Binding-site contacts:
Ligand atom F2 contacts residue CYS181 of chain 1.A at 3.6 Å.
Ligand atom O1 contacts residue VAL85 of chain 1.A at 3.7 Å.
Ligand atom O1 contacts residue ASP182 of chain 1.A at 3.0 Å (salt-bridge).
Ligand atom N3 contacts residue PHE183 of chain 1.A at 3.4 Å.
Ligand atom C16 contacts residue THR102 of chain 1.A at 3.6 Å.
Ligand atom C9 contacts residue PHE183 of chain 1.A at 3.5 Å (hydrophobic).
Ligand atom N2 contacts residue LEU171 of chain 1.A at 3.7 Å.
Ligand atom N2 contacts residue CYS105 of chain 1.A at 2.9 Å (h-bond).
Ligand atom N2 contacts residue GLU103 of chain 1.A at 3.7 Å.
Ligand atom C1 contacts residue CYS105 of chain 1.A at 3.6 Å (hydrophobic).
Ligand atom C19 contacts residue GLU71 of chain 1.A at 3.3 Å.
Ligand atom C4 contacts residue ALA52 of chain 1.A at 3.5 Å (hydrophobic).
Ligand atom C8 contacts residue VAL34 of chain 1.A at 3.5 Å (hydrophobic).
Ligand atom C4 contacts residue LEU171 of chain 1.A at 3.6 Å (hydrophobic).
Ligand atom C13 contacts residue GLU71 of chain 1.A at 3.2 Å.
Ligand atom C23 contacts residue ASP182 of chain 1.A at 3.6 Å.
Ligand atom C28 contacts residue ASP182 of chain 1.A at 3.5 Å.
Ligand atom C8 contacts residue PHE183 of chain 1.A at 3.5 Å (hydrophobic).
Ligand atom C4 contacts residue CYS105 of chain 1.A at 3.7 Å (hydrophobic).
Ligand atom C29 contacts residue GLU71 of chain 1.A at 3.6 Å.
Ligand atom N1 contacts residue ALA52 of chain 1.A at 3.3 Å.
Ligand atom C15 contacts residue THR102 of chain 1.A at 3.6 Å.
Ligand atom O1 contacts residue CYS181 of chain 1.A at 3.3 Å.
Ligand atom C29 contacts residue ASP182 of chain 1.A at 3.7 Å.
Ligand atom F1 contacts residue ILE180 of chain 1.A at 3.0 Å.
Ligand atom C1 contacts residue PHE104 of chain 1.A at 3.6 Å (hydrophobic).
Ligand atom C18 contacts residue GLU71 of chain 1.A at 3.5 Å.
Ligand atom N5 contacts residue GLU71 of chain 1.A at 2.9 Å (salt-bridge).
Ligand atom C14 contacts residue THR102 of chain 1.A at 3.5 Å.
Ligand atom C17 contacts residue ASP182 of chain 1.A at 3.6 Å.
Ligand atom F2 contacts residue HIS162 of chain 1.A at 3.3 Å.
Ligand atom C18 contacts residue ASP182 of chain 1.A at 3.7 Å.
Ligand atom C28 contacts residue GLY184 of chain 1.A at 3.8 Å.
Ligand atom C4 contacts residue GLU103 of chain 1.A at 3.1 Å.
Ligand atom C27 contacts residue ASP182 of chain 1.A at 3.3 Å.
Ligand atom N2 contacts residue PHE104 of chain 1.A at 3.5 Å.
Ligand atom N5 contacts residue ASP182 of chain 1.A at 3.7 Å.
Ligand atom F1 contacts residue VAL84 of chain 1.A at 3.7 Å.
Ligand atom F1 contacts residue CYS181 of chain 1.A at 3.6 Å.
Ligand atom N1 contacts residue LEU171 of chain 1.A at 3.5 Å.

The small molecule below binds the protein below.
Small molecule (SMILES): Cc1ccc(C(=O)Nc2cc(CCCN(C)C)cc(C(F)(F)F)c2)cc1Nc1ncccc1-c1ccncn1

Sequence of chain 1.A:
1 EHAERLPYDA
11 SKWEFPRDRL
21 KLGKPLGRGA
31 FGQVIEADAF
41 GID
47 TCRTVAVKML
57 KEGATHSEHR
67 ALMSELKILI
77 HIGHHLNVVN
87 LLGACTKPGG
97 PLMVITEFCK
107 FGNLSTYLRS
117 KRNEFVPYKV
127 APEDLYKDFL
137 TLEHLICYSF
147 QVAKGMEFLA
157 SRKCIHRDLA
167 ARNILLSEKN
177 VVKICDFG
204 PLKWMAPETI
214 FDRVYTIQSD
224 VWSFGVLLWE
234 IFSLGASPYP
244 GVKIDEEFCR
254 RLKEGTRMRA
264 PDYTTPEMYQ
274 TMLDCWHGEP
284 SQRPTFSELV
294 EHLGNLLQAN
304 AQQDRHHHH